Sequence of chain 1.A:
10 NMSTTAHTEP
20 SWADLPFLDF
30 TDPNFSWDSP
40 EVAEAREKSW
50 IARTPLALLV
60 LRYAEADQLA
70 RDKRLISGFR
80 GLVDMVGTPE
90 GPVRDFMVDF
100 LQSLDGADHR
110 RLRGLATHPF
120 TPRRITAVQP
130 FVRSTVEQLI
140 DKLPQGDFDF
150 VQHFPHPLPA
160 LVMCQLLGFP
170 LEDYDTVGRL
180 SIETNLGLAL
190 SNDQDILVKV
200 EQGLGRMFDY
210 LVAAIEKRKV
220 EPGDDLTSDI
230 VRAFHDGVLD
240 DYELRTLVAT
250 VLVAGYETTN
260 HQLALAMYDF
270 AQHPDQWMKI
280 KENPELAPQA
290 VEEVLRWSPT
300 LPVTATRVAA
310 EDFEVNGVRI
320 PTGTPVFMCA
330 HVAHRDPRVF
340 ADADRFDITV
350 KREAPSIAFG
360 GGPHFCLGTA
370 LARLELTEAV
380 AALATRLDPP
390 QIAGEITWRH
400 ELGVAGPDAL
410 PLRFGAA

The protein below binds the small molecule below.
Small molecule (SMILES): COc1ccc([C@](O)(c2cncnc2)C2CC2)cc1

Binding-site contacts:
Ligand atom NAM contacts residue HEM1 of chain 1.B at 2.4 Å.
Ligand atom NAM contacts residue THR257 of chain 1.A at 4.3 Å.
Ligand atom NAL contacts residue ALA253 of chain 1.A at 3.4 Å (h-bond).
Ligand atom CAC contacts residue HEM1 of chain 1.B at 4.5 Å.
Ligand atom CAG contacts residue ALA253 of chain 1.A at 3.0 Å (hydrophobic).
Ligand atom CAJ contacts residue VAL252 of chain 1.A at 4.2 Å (hydrophobic).
Ligand atom CAA contacts residue VAL302 of chain 1.A at 3.3 Å (hydrophobic).
Ligand atom NAL contacts residue LEU300 of chain 1.A at 4.2 Å.
Ligand atom CAJ contacts residue ALA253 of chain 1.A at 3.9 Å (hydrophobic).
Ligand atom CAA contacts residue LEU300 of chain 1.A at 3.9 Å (hydrophobic).
Ligand atom OAN contacts residue THR303 of chain 1.A at 3.8 Å.
Ligand atom CAI contacts residue ALA253 of chain 1.A at 3.5 Å (hydrophobic).
Ligand atom CAD contacts residue PHE78 of chain 1.A at 4.2 Å (hydrophobic).
Ligand atom CAH contacts residue THR257 of chain 1.A at 3.7 Å.
Ligand atom CAO contacts residue THR303 of chain 1.A at 4.1 Å.
Ligand atom CAF contacts residue PHE78 of chain 1.A at 4.4 Å (hydrophobic).
Ligand atom OAN contacts residue VAL302 of chain 1.A at 3.6 Å (h-bond).
Ligand atom NAL contacts residue THR257 of chain 1.A at 3.0 Å (h-bond).
Ligand atom CAI contacts residue HEM1 of chain 1.B at 3.3 Å.
Ligand atom NAL contacts residue HEM1 of chain 1.B at 4.4 Å.
Ligand atom CAO contacts residue LEU300 of chain 1.A at 4.3 Å (hydrophobic).
Ligand atom OAB contacts residue GLN101 of chain 1.A at 3.9 Å.
Ligand atom CAH contacts residue LEU300 of chain 1.A at 4.2 Å (hydrophobic).
Ligand atom CAO contacts residue VAL302 of chain 1.A at 4.5 Å (hydrophobic).
Ligand atom CAG contacts residue THR257 of chain 1.A at 3.0 Å.
Ligand atom CAE contacts residue HEM1 of chain 1.B at 4.1 Å.
Ligand atom CAG contacts residue LEU300 of chain 1.A at 4.5 Å (hydrophobic).
Ligand atom CAK contacts residue PHE99 of chain 1.A at 3.6 Å (hydrophobic).
Ligand atom CAE contacts residue LEU300 of chain 1.A at 4.0 Å (hydrophobic).
Ligand atom OAB contacts residue HEM1 of chain 1.B at 4.2 Å.
Ligand atom CAH contacts residue ALA253 of chain 1.A at 4.1 Å (hydrophobic).
Ligand atom NAM contacts residue ALA253 of chain 1.A at 3.4 Å.
Ligand atom CAQ contacts residue ALA253 of chain 1.A at 4.0 Å (hydrophobic).
Ligand atom CAC contacts residue THR303 of chain 1.A at 3.5 Å.
Ligand atom OAN contacts residue THR305 of chain 1.A at 4.1 Å.
Ligand atom CAA contacts residue GLY402 of chain 1.A at 3.8 Å.
Ligand atom CAQ contacts residue HEM1 of chain 1.B at 4.4 Å.
Ligand atom CAG contacts residue HEM1 of chain 1.B at 3.1 Å.
Ligand atom CAC contacts residue LEU300 of chain 1.A at 3.9 Å (hydrophobic).